Sequence of chain 1.A:
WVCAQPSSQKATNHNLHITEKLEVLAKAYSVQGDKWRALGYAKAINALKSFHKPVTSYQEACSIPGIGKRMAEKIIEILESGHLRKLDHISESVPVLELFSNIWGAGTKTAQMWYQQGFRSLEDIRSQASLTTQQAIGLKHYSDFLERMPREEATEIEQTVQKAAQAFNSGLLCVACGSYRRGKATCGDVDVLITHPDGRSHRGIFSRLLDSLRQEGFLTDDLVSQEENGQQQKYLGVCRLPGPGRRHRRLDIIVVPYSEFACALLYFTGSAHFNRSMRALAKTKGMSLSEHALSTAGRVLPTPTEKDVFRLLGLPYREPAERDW

The protein below binds the small molecule below.
Small molecule (SMILES): Cc1cn([C@H]2C[C@H](O[P](=O)(O)OC[C@H]3O[C@@H](n4cnc5c(N)ncnc54)C[C@@H]3O[P](=O)(O)OC[C@H]3O[C@@H](n4ccc(N)nc4=O)C[C@@H]3O[P](=O)(O)OC[C@H]3O[C@@H](n4cc(C)c(=O)[nH]c4=O)C[C@@H]3O)[C@@H](CO[P](=O)(O)O[C@H]3C[C@H](n4cnc5c(=O)nc(N)[nH]c54)O[C@@H]3CO[P](=O)(O)O[C@H]3C[C@H](n4cnc5c(N)ncnc54)O[C@@H]3CO[P](=O)(O)O[C@H]3C[C@H](n4ccc(N)nc4=O)O[C@@H]3CO)O2)c(=O)[nH]c1=O

Binding-site contacts:
Ligand atom C4' contacts residue GLY114 of chain 1.A at 3.5 Å.
Ligand atom O3' contacts residue ASP261 of chain 1.A at 3.4 Å (salt-bridge).
Ligand atom OP2 contacts residue THR117 of chain 1.A at 3.4 Å (h-bond).
Ligand atom C1' contacts residue TYR276 of chain 1.A at 3.3 Å (hydrophobic).
Ligand atom O3' contacts residue MG1 of chain 1.J at 2.8 Å.
Ligand atom O2 contacts residue TYR276 of chain 1.A at 2.7 Å (h-bond).
Ligand atom C4' contacts residue PHE277 of chain 1.A at 3.4 Å (hydrophobic).
Ligand atom C5' contacts residue GLY114 of chain 1.A at 3.4 Å.
Ligand atom P contacts residue GLY116 of chain 1.A at 3.6 Å.
Ligand atom C1' contacts residue TYR276 of chain 1.A at 3.4 Å (hydrophobic).
Ligand atom C4' contacts residue TRP113 of chain 1.A at 3.5 Å (hydrophobic).
Ligand atom O3' contacts residue PHE277 of chain 1.A at 3.5 Å (h-bond).
Ligand atom OP1 contacts residue NA1 of chain 1.E at 2.5 Å (h-bond).
Ligand atom O3' contacts residue GLY114 of chain 1.A at 3.4 Å.
Ligand atom O2 contacts residue TYR276 of chain 1.A at 3.4 Å.
Ligand atom O3' contacts residue ARG191 of chain 1.A at 3.5 Å (salt-bridge).
Ligand atom OP1 contacts residue MG1 of chain 1.J at 1.9 Å.
Ligand atom O3' contacts residue TRP113 of chain 1.A at 3.3 Å.
Ligand atom P contacts residue NA1 of chain 1.E at 3.5 Å.
Ligand atom OP2 contacts residue LYS118 of chain 1.A at 3.1 Å (salt-bridge).
Ligand atom C2' contacts residue TYR276 of chain 1.A at 3.4 Å (hydrophobic).
Ligand atom OP1 contacts residue GLY114 of chain 1.A at 2.8 Å (h-bond).
Ligand atom C2' contacts residue GLY279 of chain 1.A at 3.5 Å.
Ligand atom C5' contacts residue GLY116 of chain 1.A at 3.5 Å.
Ligand atom P contacts residue MG1 of chain 1.J at 2.8 Å.
Ligand atom OP1 contacts residue ARG259 of chain 1.A at 2.9 Å (salt-bridge).
Ligand atom OP1 contacts residue TRP113 of chain 1.A at 3.0 Å (h-bond).
Ligand atom OP1 contacts residue ALA115 of chain 1.A at 3.5 Å (h-bond).
Ligand atom O3' contacts residue THR278 of chain 1.A at 3.3 Å (h-bond).
Ligand atom C2' contacts residue TYR276 of chain 1.A at 3.2 Å (hydrophobic).
Ligand atom OP1 contacts residue GLY116 of chain 1.A at 2.8 Å (h-bond).
Ligand atom C5' contacts residue ASP200 of chain 1.A at 3.4 Å.
Ligand atom OP1 contacts residue THR119 of chain 1.A at 2.7 Å (h-bond).
Ligand atom C2' contacts residue ASN284 of chain 1.A at 3.4 Å.
Ligand atom OP1 contacts residue ASP198 of chain 1.A at 2.7 Å (salt-bridge).
Ligand atom O5' contacts residue GLY116 of chain 1.A at 3.4 Å (h-bond).
Ligand atom O2 contacts residue ASN284 of chain 1.A at 3.0 Å (h-bond).
Ligand atom OP1 contacts residue ASP261 of chain 1.A at 3.5 Å (salt-bridge).
Ligand atom OP1 contacts residue ASP200 of chain 1.A at 2.8 Å (salt-bridge).
Ligand atom O3' contacts residue GLY279 of chain 1.A at 3.4 Å.